Sequence of chain 2.D:
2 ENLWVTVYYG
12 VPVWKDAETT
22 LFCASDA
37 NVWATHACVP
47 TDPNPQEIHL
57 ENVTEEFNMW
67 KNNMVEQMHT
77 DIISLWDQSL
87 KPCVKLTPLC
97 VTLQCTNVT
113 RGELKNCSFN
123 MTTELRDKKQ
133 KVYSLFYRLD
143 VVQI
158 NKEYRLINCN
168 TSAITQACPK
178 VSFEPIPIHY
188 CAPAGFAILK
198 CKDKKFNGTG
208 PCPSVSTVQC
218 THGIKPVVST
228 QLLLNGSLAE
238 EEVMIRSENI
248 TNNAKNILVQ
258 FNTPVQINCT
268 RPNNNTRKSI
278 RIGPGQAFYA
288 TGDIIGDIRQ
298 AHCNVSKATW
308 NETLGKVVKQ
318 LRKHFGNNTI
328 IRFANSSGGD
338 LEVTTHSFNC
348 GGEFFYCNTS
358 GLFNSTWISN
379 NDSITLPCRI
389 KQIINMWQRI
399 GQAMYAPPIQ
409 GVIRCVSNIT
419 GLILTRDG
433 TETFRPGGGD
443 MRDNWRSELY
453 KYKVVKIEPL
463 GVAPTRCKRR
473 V

This protein binds this small molecule.
Small molecule (SMILES): CC(=O)N[C@H]1[C@H](O[C@H]2[C@H](O)[C@@H](NC(C)=O)CO[C@@H]2CO)O[C@H](CO)[C@@H](O)[C@@H]1O

Binding-site contacts:
Ligand atom C4 contacts residue ASN416 of chain 2.D at 4.2 Å.
Ligand atom C8 contacts residue ASN232 of chain 2.D at 4.0 Å.
Ligand atom C3 contacts residue ASN416 of chain 2.D at 3.8 Å.
Ligand atom C6 contacts residue PRO261 of chain 2.D at 4.2 Å (hydrophobic).
Ligand atom N2 contacts residue ASN416 of chain 2.D at 3.0 Å (h-bond).
Ligand atom C7 contacts residue ASN416 of chain 2.D at 3.5 Å.
Ligand atom O5 contacts residue ASN416 of chain 2.D at 2.5 Å (h-bond).
Ligand atom C8 contacts residue ASN416 of chain 2.D at 3.5 Å.
Ligand atom C5 contacts residue ASN416 of chain 2.D at 3.5 Å.
Ligand atom C2 contacts residue ASN416 of chain 2.D at 2.5 Å.
Ligand atom O5 contacts residue PRO261 of chain 2.D at 3.9 Å.
Ligand atom O6 contacts residue LEU235 of chain 2.D at 3.2 Å.
Ligand atom C6 contacts residue ASN416 of chain 2.D at 3.7 Å.
Ligand atom O7 contacts residue NAG1 of chain 2.M at 3.5 Å (h-bond).
Ligand atom C6 contacts residue LEU235 of chain 2.D at 4.3 Å (hydrophobic).
Ligand atom C7 contacts residue ASN232 of chain 2.D at 3.5 Å.
Ligand atom C1 contacts residue ASN416 of chain 2.D at 1.4 Å.
Ligand atom N2 contacts residue ASN232 of chain 2.D at 4.4 Å.
Ligand atom O7 contacts residue ASN232 of chain 2.D at 2.8 Å (h-bond).
Ligand atom C8 contacts residue LYS222 of chain 2.D at 3.9 Å.
Ligand atom O6 contacts residue PRO261 of chain 2.D at 3.1 Å.
Ligand atom O6 contacts residue ASN416 of chain 2.D at 4.1 Å.
Ligand atom O7 contacts residue ASN416 of chain 2.D at 4.4 Å.
Ligand atom O7 contacts residue LYS222 of chain 2.D at 4.5 Å.